Sequence of chain 1.A:
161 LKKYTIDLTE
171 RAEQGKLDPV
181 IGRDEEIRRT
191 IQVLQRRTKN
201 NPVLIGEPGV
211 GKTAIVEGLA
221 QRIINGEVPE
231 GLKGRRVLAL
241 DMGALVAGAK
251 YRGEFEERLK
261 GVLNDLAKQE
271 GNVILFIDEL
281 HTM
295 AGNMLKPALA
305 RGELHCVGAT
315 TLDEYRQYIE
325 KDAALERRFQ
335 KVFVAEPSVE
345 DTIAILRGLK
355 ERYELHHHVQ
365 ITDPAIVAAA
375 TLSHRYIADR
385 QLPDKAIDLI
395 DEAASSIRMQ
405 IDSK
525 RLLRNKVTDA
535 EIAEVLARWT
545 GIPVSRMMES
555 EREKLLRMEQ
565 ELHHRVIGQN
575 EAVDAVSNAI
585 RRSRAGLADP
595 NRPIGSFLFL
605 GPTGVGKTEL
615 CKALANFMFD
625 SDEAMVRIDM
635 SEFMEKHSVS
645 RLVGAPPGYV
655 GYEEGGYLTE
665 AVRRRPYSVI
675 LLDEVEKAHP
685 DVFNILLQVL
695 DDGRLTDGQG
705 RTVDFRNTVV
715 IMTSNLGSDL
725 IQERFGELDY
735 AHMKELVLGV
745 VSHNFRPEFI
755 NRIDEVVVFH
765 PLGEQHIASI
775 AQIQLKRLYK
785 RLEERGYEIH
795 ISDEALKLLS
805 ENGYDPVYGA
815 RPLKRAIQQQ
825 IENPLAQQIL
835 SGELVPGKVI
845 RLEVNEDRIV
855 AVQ

The small molecule below binds the protein below.
Small molecule (SMILES): Nc1ncnc2c1ncn2[C@@H]1O[C@H](COP(=O)(O)OP(=O)(O)OP(O)(O)=S)[C@@H](O)[C@H]1O

Binding-site contacts:
Ligand atom O1B contacts residue VAL210 of chain 1.D at 2.9 Å (h-bond).
Ligand atom C6 contacts residue ILE349 of chain 1.D at 3.7 Å (hydrophobic).
Ligand atom C8 contacts residue GLY211 of chain 1.D at 3.5 Å.
Ligand atom S1G contacts residue ARG332 of chain 1.A at 3.6 Å (salt-bridge).
Ligand atom N7 contacts residue VAL210 of chain 1.D at 3.8 Å.
Ligand atom C2 contacts residue PRO179 of chain 1.D at 3.2 Å (hydrophobic).
Ligand atom O3G contacts residue THR315 of chain 1.D at 3.4 Å.
Ligand atom O4' contacts residue ILE391 of chain 1.D at 3.8 Å.
Ligand atom PB contacts residue GLY209 of chain 1.D at 3.8 Å.
Ligand atom N6 contacts residue ILE349 of chain 1.D at 3.5 Å.
Ligand atom N3 contacts residue LEU353 of chain 1.D at 3.3 Å.
Ligand atom O2B contacts residue THR213 of chain 1.D at 2.8 Å (h-bond).
Ligand atom PG contacts residue ARG332 of chain 1.A at 3.8 Å.
Ligand atom O1A contacts residue ALA214 of chain 1.D at 3.1 Å (h-bond).
Ligand atom PG contacts residue LYS212 of chain 1.D at 3.3 Å.
Ligand atom N6 contacts residue ARG183 of chain 1.D at 3.7 Å.
Ligand atom O2G contacts residue ARG332 of chain 1.A at 2.4 Å (salt-bridge).
Ligand atom C2 contacts residue LEU353 of chain 1.D at 3.8 Å (hydrophobic).
Ligand atom C6 contacts residue ILE181 of chain 1.D at 3.8 Å (hydrophobic).
Ligand atom O2B contacts residue LYS212 of chain 1.D at 3.3 Å (salt-bridge).
Ligand atom S1G contacts residue THR213 of chain 1.D at 2.6 Å (h-bond).
Ligand atom O1B contacts residue GLY209 of chain 1.D at 3.1 Å.
Ligand atom PB contacts residue LYS212 of chain 1.D at 3.6 Å.
Ligand atom O1B contacts residue LYS212 of chain 1.D at 3.3 Å (salt-bridge).
Ligand atom N1 contacts residue PRO179 of chain 1.D at 3.8 Å.
Ligand atom O3G contacts residue LYS212 of chain 1.D at 2.6 Å (salt-bridge).
Ligand atom C1' contacts residue ILE391 of chain 1.D at 3.5 Å (hydrophobic).
Ligand atom O3B contacts residue LYS212 of chain 1.D at 3.0 Å (salt-bridge).
Ligand atom C2 contacts residue VAL180 of chain 1.D at 3.6 Å (hydrophobic).
Ligand atom C5' contacts residue ASP388 of chain 1.D at 3.4 Å.
Ligand atom N1 contacts residue ILE181 of chain 1.D at 3.1 Å (h-bond).
Ligand atom O3B contacts residue GLY209 of chain 1.D at 3.0 Å (h-bond).
Ligand atom N6 contacts residue ILE181 of chain 1.D at 3.0 Å (h-bond).
Ligand atom N1 contacts residue VAL180 of chain 1.D at 3.4 Å.
Ligand atom N1 contacts residue ILE349 of chain 1.D at 3.9 Å.
Ligand atom O1A contacts residue GLY211 of chain 1.D at 3.3 Å.
Ligand atom O1A contacts residue LYS212 of chain 1.D at 3.4 Å (salt-bridge).
Ligand atom O1A contacts residue THR213 of chain 1.D at 3.4 Å (h-bond).
Ligand atom N7 contacts residue GLY211 of chain 1.D at 3.4 Å.
Ligand atom O1B contacts residue GLY211 of chain 1.D at 2.5 Å (h-bond).

Sequence of chain 1.D:
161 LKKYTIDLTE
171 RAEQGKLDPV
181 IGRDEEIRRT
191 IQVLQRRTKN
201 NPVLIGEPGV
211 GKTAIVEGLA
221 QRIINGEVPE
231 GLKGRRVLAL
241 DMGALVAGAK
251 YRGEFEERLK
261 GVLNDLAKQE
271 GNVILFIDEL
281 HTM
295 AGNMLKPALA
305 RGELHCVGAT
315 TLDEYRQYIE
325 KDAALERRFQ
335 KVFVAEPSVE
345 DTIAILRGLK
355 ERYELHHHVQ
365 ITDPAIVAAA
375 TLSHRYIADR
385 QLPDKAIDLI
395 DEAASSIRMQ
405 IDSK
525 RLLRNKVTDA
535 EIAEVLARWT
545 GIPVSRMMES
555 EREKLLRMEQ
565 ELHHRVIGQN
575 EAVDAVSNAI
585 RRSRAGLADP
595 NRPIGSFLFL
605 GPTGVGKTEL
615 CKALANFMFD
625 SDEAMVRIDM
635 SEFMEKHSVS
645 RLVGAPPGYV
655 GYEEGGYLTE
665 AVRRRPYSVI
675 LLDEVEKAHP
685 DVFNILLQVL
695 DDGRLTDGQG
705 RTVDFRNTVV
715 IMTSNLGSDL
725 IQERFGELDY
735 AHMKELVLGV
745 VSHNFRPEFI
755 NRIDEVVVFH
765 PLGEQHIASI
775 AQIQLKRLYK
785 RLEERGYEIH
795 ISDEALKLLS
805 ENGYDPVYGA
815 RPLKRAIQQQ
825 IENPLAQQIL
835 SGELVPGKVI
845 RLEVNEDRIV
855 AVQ